Sequence of chain 1.A:
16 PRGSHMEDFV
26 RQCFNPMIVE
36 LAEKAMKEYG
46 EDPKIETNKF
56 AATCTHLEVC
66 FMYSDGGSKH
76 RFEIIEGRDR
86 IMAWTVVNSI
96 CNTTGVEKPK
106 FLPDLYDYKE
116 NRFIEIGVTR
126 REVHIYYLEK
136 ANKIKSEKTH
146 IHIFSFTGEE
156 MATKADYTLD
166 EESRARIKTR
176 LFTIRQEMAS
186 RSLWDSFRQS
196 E

Binding-site contacts:
Ligand atom O2 contacts residue ASP109 of chain 1.A at 3.1 Å (salt-bridge).
Ligand atom C17 contacts residue THR58 of chain 1.A at 3.8 Å.
Ligand atom C10 contacts residue TYR44 of chain 1.A at 3.6 Å (hydrophobic).
Ligand atom O1 contacts residue ILE121 of chain 1.A at 3.0 Å (h-bond).
Ligand atom C5 contacts residue MN1 of chain 1.D at 3.0 Å.
Ligand atom O2 contacts residue GLU120 of chain 1.A at 3.0 Å (salt-bridge).
Ligand atom C6 contacts residue MN1 of chain 1.E at 3.0 Å.
Ligand atom O1 contacts residue HIS61 of chain 1.A at 3.2 Å (h-bond).
Ligand atom C2 contacts residue TYR131 of chain 1.A at 3.7 Å (hydrophobic).
Ligand atom C5 contacts residue GLU120 of chain 1.A at 3.5 Å.
Ligand atom F2 contacts residue MET41 of chain 1.A at 3.3 Å.
Ligand atom C9 contacts residue TYR44 of chain 1.A at 3.4 Å (hydrophobic).
Ligand atom C1 contacts residue HIS61 of chain 1.A at 3.8 Å.
Ligand atom C4 contacts residue MN1 of chain 1.E at 3.6 Å.
Ligand atom O2 contacts residue MN1 of chain 1.D at 2.4 Å.
Ligand atom C19 contacts residue HIS61 of chain 1.A at 3.5 Å.
Ligand atom C1 contacts residue LYS135 of chain 1.A at 3.5 Å.
Ligand atom C19 contacts residue THR58 of chain 1.A at 3.8 Å.
Ligand atom C22 contacts residue ALA40 of chain 1.A at 3.7 Å (hydrophobic).
Ligand atom O3 contacts residue GLU81 of chain 1.A at 2.9 Å (salt-bridge).
Ligand atom F2 contacts residue TYR44 of chain 1.A at 3.2 Å.
Ligand atom C22 contacts residue TYR44 of chain 1.A at 3.5 Å (hydrophobic).
Ligand atom C2 contacts residue LYS135 of chain 1.A at 3.8 Å.
Ligand atom O1 contacts residue MN1 of chain 1.D at 2.0 Å.
Ligand atom O1 contacts residue LYS135 of chain 1.A at 3.2 Å (salt-bridge).
Ligand atom C6 contacts residue GLU81 of chain 1.A at 3.7 Å.
Ligand atom O2 contacts residue MN1 of chain 1.E at 2.1 Å.
Ligand atom F2 contacts residue GLU46 of chain 1.A at 3.2 Å.
Ligand atom C5 contacts residue MN1 of chain 1.E at 3.2 Å.
Ligand atom C1 contacts residue GLU120 of chain 1.A at 3.3 Å.
Ligand atom S3 contacts residue LYS54 of chain 1.A at 3.7 Å.
Ligand atom C1 contacts residue MN1 of chain 1.D at 2.8 Å.
Ligand atom C18 contacts residue THR58 of chain 1.A at 3.7 Å.
Ligand atom O1 contacts residue GLU120 of chain 1.A at 2.6 Å (salt-bridge).
Ligand atom O2 contacts residue GLU81 of chain 1.A at 3.7 Å.
Ligand atom O2 contacts residue HIS61 of chain 1.A at 3.4 Å.
Ligand atom O3 contacts residue MN1 of chain 1.E at 1.9 Å.
Ligand atom F1 contacts residue GLU46 of chain 1.A at 3.7 Å.
Ligand atom F1 contacts residue LYS54 of chain 1.A at 3.4 Å.
Ligand atom C23 contacts residue TYR44 of chain 1.A at 3.8 Å (hydrophobic).

The protein below binds the small molecule below.
Small molecule (SMILES): O=C1c2c(O)c(=O)ccn2N([C@@H]2c3ccccc3SCc3c2ccc(F)c3F)[C@@H]2COCCN12